A protein and the small-molecule ligand that binds it are described below.
Small molecule (SMILES): OC[C@H]1O[C@H](O)[C@@H](O)[C@@H](O)[C@@H]1O

Binding-site contacts:
Ligand atom C3 contacts residue XYP4 of chain 2.E at 4.0 Å.
Ligand atom C2 contacts residue BMA3 of chain 2.E at 2.4 Å.
Ligand atom O3 contacts residue BMA3 of chain 2.E at 4.1 Å.
Ligand atom C6 contacts residue XYP4 of chain 2.E at 4.3 Å.
Ligand atom C6 contacts residue BMA3 of chain 2.E at 4.0 Å.
Ligand atom O5 contacts residue BMA3 of chain 2.E at 2.3 Å (h-bond).
Ligand atom C3 contacts residue BMA3 of chain 2.E at 2.8 Å.
Ligand atom O6 contacts residue BMA3 of chain 2.E at 3.6 Å.
Ligand atom C4 contacts residue BMA3 of chain 2.E at 3.3 Å.
Ligand atom O6 contacts residue NAG2 of chain 2.E at 4.0 Å.
Ligand atom C1 contacts residue BMA3 of chain 2.E at 1.7 Å.
Ligand atom C5 contacts residue BMA3 of chain 2.E at 2.6 Å.
Ligand atom C5 contacts residue XYP4 of chain 2.E at 3.5 Å.
Ligand atom C4 contacts residue XYP4 of chain 2.E at 3.9 Å.
Ligand atom O4 contacts residue XYP4 of chain 2.E at 3.5 Å (h-bond).
Ligand atom O4 contacts residue BMA3 of chain 2.E at 4.2 Å.
Ligand atom O2 contacts residue BMA3 of chain 2.E at 3.8 Å.